Sequence of chain 1.A:
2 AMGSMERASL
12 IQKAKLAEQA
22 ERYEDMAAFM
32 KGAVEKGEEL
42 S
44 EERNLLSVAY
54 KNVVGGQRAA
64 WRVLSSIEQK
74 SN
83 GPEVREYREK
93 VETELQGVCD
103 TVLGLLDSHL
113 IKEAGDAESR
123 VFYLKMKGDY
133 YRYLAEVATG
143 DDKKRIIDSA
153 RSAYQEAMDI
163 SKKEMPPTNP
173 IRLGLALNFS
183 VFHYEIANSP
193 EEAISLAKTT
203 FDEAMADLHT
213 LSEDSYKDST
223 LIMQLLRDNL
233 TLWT

Sequence of chain 1.B:
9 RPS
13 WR

Binding-site contacts:
Ligand atom N06 contacts residue PRO172 of chain 1.A at 3.8 Å.
Ligand atom C11 contacts residue TRP13 of chain 1.B at 4.0 Å (hydrophobic).
Ligand atom N06 contacts residue ILE173 of chain 1.A at 4.0 Å.
Ligand atom C13 contacts residue PRO172 of chain 1.A at 3.5 Å (hydrophobic).
Ligand atom N06 contacts residue TRP13 of chain 1.B at 4.1 Å.
Ligand atom C09 contacts residue ASP220 of chain 1.A at 4.2 Å.
Ligand atom C09 contacts residue PRO172 of chain 1.A at 4.5 Å (hydrophobic).
Ligand atom C05 contacts residue TRP13 of chain 1.B at 3.5 Å (hydrophobic).
Ligand atom C03 contacts residue TRP13 of chain 1.B at 3.5 Å (hydrophobic).
Ligand atom C03 contacts residue ASN47 of chain 1.A at 4.4 Å.
Ligand atom C08 contacts residue PRO172 of chain 1.A at 3.9 Å (hydrophobic).
Ligand atom C01 contacts residue TRP13 of chain 1.B at 3.8 Å (hydrophobic).
Ligand atom C12 contacts residue ILE224 of chain 1.A at 3.8 Å (hydrophobic).
Ligand atom C12 contacts residue TRP13 of chain 1.B at 3.4 Å (hydrophobic).
Ligand atom C13 contacts residue LYS127 of chain 1.A at 3.0 Å.
Ligand atom C13 contacts residue GLY176 of chain 1.A at 4.0 Å.
Ligand atom C02 contacts residue LYS127 of chain 1.A at 2.6 Å.
Ligand atom C04 contacts residue PHE124 of chain 1.A at 4.4 Å (hydrophobic).
Ligand atom C11 contacts residue ILE224 of chain 1.A at 4.3 Å (hydrophobic).
Ligand atom C12 contacts residue ILE173 of chain 1.A at 3.6 Å (hydrophobic).
Ligand atom C07 contacts residue PRO172 of chain 1.A at 3.7 Å (hydrophobic).
Ligand atom C04 contacts residue ILE173 of chain 1.A at 3.5 Å (hydrophobic).
Ligand atom C13 contacts residue TRP13 of chain 1.B at 3.5 Å (hydrophobic).
Ligand atom C11 contacts residue PRO172 of chain 1.A at 4.0 Å (hydrophobic).
Ligand atom C12 contacts residue PRO172 of chain 1.A at 3.3 Å (hydrophobic).
Ligand atom C05 contacts residue ILE173 of chain 1.A at 3.4 Å (hydrophobic).
Ligand atom C13 contacts residue ILE224 of chain 1.A at 4.4 Å (hydrophobic).
Ligand atom C05 contacts residue PRO172 of chain 1.A at 4.4 Å (hydrophobic).
Ligand atom C12 contacts residue LYS127 of chain 1.A at 4.4 Å.
Ligand atom C03 contacts residue LYS127 of chain 1.A at 3.8 Å.
Ligand atom C02 contacts residue TRP13 of chain 1.B at 3.5 Å (hydrophobic).
Ligand atom N10 contacts residue PRO172 of chain 1.A at 4.1 Å.
Ligand atom C01 contacts residue LYS127 of chain 1.A at 1.4 Å.
Ligand atom C03 contacts residue PHE124 of chain 1.A at 3.9 Å (hydrophobic).
Ligand atom C07 contacts residue ILE173 of chain 1.A at 3.8 Å (hydrophobic).
Ligand atom C04 contacts residue ASN47 of chain 1.A at 3.9 Å.
Ligand atom C02 contacts residue ILE173 of chain 1.A at 4.0 Å (hydrophobic).
Ligand atom C03 contacts residue ILE173 of chain 1.A at 3.8 Å (hydrophobic).
Ligand atom C04 contacts residue TRP13 of chain 1.B at 3.3 Å (hydrophobic).
Ligand atom C13 contacts residue ILE173 of chain 1.A at 3.9 Å (hydrophobic).

The protein below binds the small molecule below.
Small molecule (SMILES): Cc1cn(-c2ccc(C=O)cc2)cn1